Sequence of chain 1.A:
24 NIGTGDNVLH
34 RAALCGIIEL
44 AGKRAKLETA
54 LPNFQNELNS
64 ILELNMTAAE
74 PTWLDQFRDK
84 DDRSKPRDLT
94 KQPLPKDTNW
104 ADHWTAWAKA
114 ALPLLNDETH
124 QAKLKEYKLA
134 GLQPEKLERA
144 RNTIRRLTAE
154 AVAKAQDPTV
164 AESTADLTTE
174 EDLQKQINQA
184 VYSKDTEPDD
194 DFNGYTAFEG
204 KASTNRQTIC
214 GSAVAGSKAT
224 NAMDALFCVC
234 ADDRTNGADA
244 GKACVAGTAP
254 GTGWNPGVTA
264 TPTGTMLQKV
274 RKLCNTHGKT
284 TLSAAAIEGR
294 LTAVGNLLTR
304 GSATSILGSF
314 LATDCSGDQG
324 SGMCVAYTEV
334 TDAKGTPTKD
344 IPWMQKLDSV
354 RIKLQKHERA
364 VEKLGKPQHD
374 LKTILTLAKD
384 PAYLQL

Binding-site contacts:
Ligand atom C2 contacts residue ASN68 of chain 1.A at 2.4 Å.
Ligand atom O7 contacts residue TRP110 of chain 1.A at 2.8 Å (h-bond).
Ligand atom C5 contacts residue ARG148 of chain 1.A at 3.7 Å.
Ligand atom C6 contacts residue ASN102 of chain 1.A at 3.6 Å.
Ligand atom O2 contacts residue TRP103 of chain 1.A at 2.9 Å (h-bond).
Ligand atom O6 contacts residue HIS106 of chain 1.A at 3.7 Å.
Ligand atom N2 contacts residue TRP76 of chain 1.A at 3.3 Å.
Ligand atom C1 contacts residue TRP103 of chain 1.A at 3.4 Å (hydrophobic).
Ligand atom O4 contacts residue ASP100 of chain 1.A at 2.3 Å (salt-bridge).
Ligand atom O6 contacts residue TRP110 of chain 1.A at 3.8 Å.
Ligand atom C2 contacts residue ASP100 of chain 1.A at 3.2 Å.
Ligand atom O3 contacts residue ASP100 of chain 1.A at 3.7 Å.
Ligand atom O2 contacts residue ASN102 of chain 1.A at 2.6 Å (h-bond).
Ligand atom O5 contacts residue ASN68 of chain 1.A at 2.4 Å (h-bond).
Ligand atom O3 contacts residue PRO98 of chain 1.A at 3.1 Å.
Ligand atom O6 contacts residue TRP103 of chain 1.A at 3.6 Å.
Ligand atom O2 contacts residue THR101 of chain 1.A at 3.4 Å.
Ligand atom C8 contacts residue THR151 of chain 1.A at 3.7 Å.
Ligand atom C5 contacts residue ASP100 of chain 1.A at 3.6 Å.
Ligand atom C3 contacts residue ASP100 of chain 1.A at 3.2 Å.
Ligand atom O7 contacts residue TRP76 of chain 1.A at 3.5 Å.
Ligand atom O6 contacts residue ARG148 of chain 1.A at 3.4 Å.
Ligand atom C2 contacts residue ASN102 of chain 1.A at 3.4 Å.
Ligand atom N2 contacts residue ASN68 of chain 1.A at 2.9 Å (h-bond).
Ligand atom O3 contacts residue TRP110 of chain 1.A at 3.2 Å (h-bond).
Ligand atom O4 contacts residue TRP103 of chain 1.A at 2.9 Å (h-bond).
Ligand atom C3 contacts residue TRP76 of chain 1.A at 3.6 Å (hydrophobic).
Ligand atom C4 contacts residue THR101 of chain 1.A at 3.7 Å.
Ligand atom C5 contacts residue ASN68 of chain 1.A at 3.6 Å.
Ligand atom C1 contacts residue ASN68 of chain 1.A at 1.4 Å.
Ligand atom C4 contacts residue ASP100 of chain 1.A at 3.1 Å.
Ligand atom O6 contacts residue ASN102 of chain 1.A at 3.8 Å.
Ligand atom C2 contacts residue TRP103 of chain 1.A at 3.7 Å (hydrophobic).
Ligand atom O4 contacts residue ASN102 of chain 1.A at 3.7 Å.
Ligand atom O5 contacts residue TRP103 of chain 1.A at 3.1 Å (h-bond).
Ligand atom O6 contacts residue THR101 of chain 1.A at 3.3 Å.
Ligand atom O4 contacts residue ASN102 of chain 1.A at 3.5 Å.
Ligand atom O6 contacts residue ALA72 of chain 1.A at 3.5 Å.
Ligand atom C8 contacts residue ARG148 of chain 1.A at 3.3 Å.
Ligand atom O3 contacts residue ASP100 of chain 1.A at 3.3 Å (salt-bridge).

This protein binds this small molecule.
Small molecule (SMILES): CC(=O)N[C@H]1[C@H](O[C@H]2[C@H](O)[C@@H](NC(C)=O)CO[C@@H]2CO)O[C@H](CO)[C@@H](O[C@@H]2O[C@H](CO[C@H]3O[C@H](CO)[C@@H](O)[C@H](O)[C@@H]3O)[C@@H](O)[C@H](O[C@H]3O[C@H](CO)[C@@H](O)[C@H](O)[C@@H]3O[C@H]3O[C@H](CO)[C@@H](O)[C@H](O)[C@@H]3O)[C@@H]2O)[C@@H]1O